This small molecule binds to this protein.
Small molecule (SMILES): C[C@H](N)C(=O)N[C@@H](CCCN=C(N)N)C(=O)N[C@@H](CCCC[N+](C)(C)C)C(=O)N[C@@H](CO)C(=O)N[C@@H](CS)C(=O)NCC(=O)NCC(=O)N[C@H](C=O)CCCCN

Binding-site contacts:
Ligand atom CM1 contacts residue TYR199 of chain 1.A at 3.4 Å (hydrophobic).
Ligand atom CB contacts residue 08P1 of chain 1.G at 2.9 Å.
Ligand atom NH2 contacts residue TYR197 of chain 1.A at 3.3 Å (h-bond).
Ligand atom CM1 contacts residue SER310 of chain 1.A at 3.1 Å.
Ligand atom N contacts residue ASN108 of chain 1.A at 2.9 Å (h-bond).
Ligand atom N contacts residue LYS263 of chain 1.A at 3.4 Å (salt-bridge).
Ligand atom CB contacts residue GLU191 of chain 1.A at 3.4 Å.
Ligand atom O contacts residue TYR197 of chain 1.A at 2.5 Å (h-bond).
Ligand atom O contacts residue ASN108 of chain 1.A at 3.3 Å (h-bond).
Ligand atom CA contacts residue ASP157 of chain 1.A at 3.4 Å.
Ligand atom CM3 contacts residue GLU212 of chain 1.A at 3.4 Å.
Ligand atom CA contacts residue ASN108 of chain 1.A at 3.3 Å.
Ligand atom CE contacts residue TYR199 of chain 1.A at 3.4 Å (hydrophobic).
Ligand atom N contacts residue GLU191 of chain 1.A at 2.9 Å (salt-bridge).
Ligand atom N contacts residue ASP333 of chain 1.A at 3.2 Å (salt-bridge).
Ligand atom O contacts residue VAL335 of chain 1.A at 3.4 Å.
Ligand atom O contacts residue ILE190 of chain 1.A at 3.5 Å.
Ligand atom NZ contacts residue TYR199 of chain 1.A at 3.6 Å (h-bond).
Ligand atom CM2 contacts residue TYR199 of chain 1.A at 3.4 Å (hydrophobic).
Ligand atom O contacts residue LYS263 of chain 1.A at 3.1 Å (salt-bridge).
Ligand atom CA contacts residue ASP333 of chain 1.A at 3.5 Å.
Ligand atom CM2 contacts residue GLY192 of chain 1.A at 3.3 Å.
Ligand atom CA contacts residue MET264 of chain 1.A at 2.8 Å (hydrophobic).
Ligand atom SG contacts residue TYR199 of chain 1.A at 3.3 Å (h-bond).
Ligand atom C contacts residue ASN108 of chain 1.A at 3.2 Å.
Ligand atom CB contacts residue MET264 of chain 1.A at 3.4 Å (hydrophobic).
Ligand atom CB contacts residue ASP333 of chain 1.A at 3.3 Å.
Ligand atom C contacts residue ASP157 of chain 1.A at 3.4 Å.
Ligand atom CA contacts residue HIS262 of chain 1.A at 2.8 Å.
Ligand atom CA contacts residue ASP157 of chain 1.A at 3.5 Å.
Ligand atom N contacts residue ASN108 of chain 1.A at 2.5 Å (h-bond).
Ligand atom N contacts residue ASP157 of chain 1.A at 2.6 Å (salt-bridge).
Ligand atom C contacts residue MET264 of chain 1.A at 3.4 Å (hydrophobic).
Ligand atom O contacts residue ASP157 of chain 1.A at 3.5 Å (salt-bridge).
Ligand atom N contacts residue HIS262 of chain 1.A at 3.5 Å (h-bond).
Ligand atom C contacts residue ASN108 of chain 1.A at 3.3 Å.
Ligand atom O contacts residue ARG331 of chain 1.A at 2.7 Å (salt-bridge).
Ligand atom SG contacts residue 08P1 of chain 1.G at 2.0 Å (h-bond).
Ligand atom CD contacts residue GLY192 of chain 1.A at 3.4 Å.
Ligand atom O contacts residue HIS262 of chain 1.A at 3.2 Å (h-bond).

Sequence of chain 1.A:
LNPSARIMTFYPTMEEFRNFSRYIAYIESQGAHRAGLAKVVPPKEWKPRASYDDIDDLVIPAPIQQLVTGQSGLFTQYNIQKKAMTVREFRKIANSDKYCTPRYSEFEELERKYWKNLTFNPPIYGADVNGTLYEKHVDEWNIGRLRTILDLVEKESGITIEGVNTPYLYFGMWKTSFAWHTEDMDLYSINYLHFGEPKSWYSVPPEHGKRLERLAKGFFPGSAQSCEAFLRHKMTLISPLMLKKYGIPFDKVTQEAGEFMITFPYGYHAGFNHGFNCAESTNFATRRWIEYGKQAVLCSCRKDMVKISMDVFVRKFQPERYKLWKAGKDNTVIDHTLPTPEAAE